Sequence of chain 1.D:
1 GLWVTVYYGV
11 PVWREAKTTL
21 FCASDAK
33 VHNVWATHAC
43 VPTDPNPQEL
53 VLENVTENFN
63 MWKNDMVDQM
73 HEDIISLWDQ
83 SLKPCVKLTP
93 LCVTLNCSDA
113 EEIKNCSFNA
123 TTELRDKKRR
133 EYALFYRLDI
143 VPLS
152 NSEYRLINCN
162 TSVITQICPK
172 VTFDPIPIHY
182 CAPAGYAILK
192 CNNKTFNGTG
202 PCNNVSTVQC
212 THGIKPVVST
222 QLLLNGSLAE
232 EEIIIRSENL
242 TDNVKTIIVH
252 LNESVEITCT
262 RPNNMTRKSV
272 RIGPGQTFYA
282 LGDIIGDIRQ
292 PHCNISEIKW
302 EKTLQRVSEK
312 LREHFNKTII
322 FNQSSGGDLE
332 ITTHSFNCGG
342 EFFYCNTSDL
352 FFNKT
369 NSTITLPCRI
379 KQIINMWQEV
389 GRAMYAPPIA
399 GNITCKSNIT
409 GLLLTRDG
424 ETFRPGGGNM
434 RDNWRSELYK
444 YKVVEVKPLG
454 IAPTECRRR

A small-molecule ligand and the protein it binds are described below.
Small molecule (SMILES): CC(=O)N[C@H]1[C@H](O[C@H]2[C@H](O)[C@@H](NC(C)=O)CO[C@@H]2CO)O[C@H](CO)[C@@H](O[C@@H]2O[C@H](CO)[C@@H](O)[C@H](O)[C@@H]2O)[C@@H]1O

Binding-site contacts:
Ligand atom O5 contacts residue CYS403 of chain 1.D at 4.2 Å.
Ligand atom O7 contacts residue ASN226 of chain 1.D at 3.8 Å.
Ligand atom N2 contacts residue ASN226 of chain 1.D at 2.9 Å (h-bond).
Ligand atom C3 contacts residue ASN226 of chain 1.D at 3.8 Å.
Ligand atom N2 contacts residue SER405 of chain 1.D at 3.4 Å.
Ligand atom O6 contacts residue GLY340 of chain 1.D at 3.3 Å.
Ligand atom C1 contacts residue SER405 of chain 1.D at 3.6 Å.
Ligand atom C8 contacts residue LEU225 of chain 1.D at 3.6 Å (hydrophobic).
Ligand atom O5 contacts residue ASN226 of chain 1.D at 2.4 Å (h-bond).
Ligand atom O6 contacts residue CYS403 of chain 1.D at 4.2 Å.
Ligand atom C7 contacts residue ASN226 of chain 1.D at 3.5 Å.
Ligand atom C1 contacts residue LYS404 of chain 1.D at 4.1 Å.
Ligand atom C4 contacts residue ASN226 of chain 1.D at 4.2 Å.
Ligand atom O7 contacts residue PRO176 of chain 1.D at 3.7 Å.
Ligand atom C4 contacts residue LYS404 of chain 1.D at 3.7 Å.
Ligand atom O5 contacts residue NAG1 of chain 1.L at 3.3 Å.
Ligand atom O6 contacts residue NAG1 of chain 1.L at 4.0 Å.
Ligand atom C8 contacts residue ASN338 of chain 1.D at 3.2 Å.
Ligand atom C5 contacts residue LYS404 of chain 1.D at 3.3 Å.
Ligand atom C3 contacts residue LYS404 of chain 1.D at 3.7 Å.
Ligand atom O6 contacts residue THR402 of chain 1.D at 4.2 Å.
Ligand atom C8 contacts residue PHE337 of chain 1.D at 3.9 Å (hydrophobic).
Ligand atom C6 contacts residue NAG1 of chain 1.L at 3.5 Å.
Ligand atom C5 contacts residue ASP175 of chain 1.D at 4.0 Å.
Ligand atom C7 contacts residue ASN338 of chain 1.D at 4.0 Å.
Ligand atom O4 contacts residue LYS404 of chain 1.D at 3.7 Å.
Ligand atom C6 contacts residue LYS404 of chain 1.D at 4.2 Å.
Ligand atom C5 contacts residue ASN226 of chain 1.D at 3.7 Å.
Ligand atom O7 contacts residue ASN338 of chain 1.D at 4.3 Å.
Ligand atom C5 contacts residue NAG1 of chain 1.L at 3.8 Å.
Ligand atom C2 contacts residue SER405 of chain 1.D at 3.9 Å.
Ligand atom O5 contacts residue LYS404 of chain 1.D at 4.1 Å.
Ligand atom C2 contacts residue ASN226 of chain 1.D at 2.4 Å.
Ligand atom C3 contacts residue CYS403 of chain 1.D at 4.1 Å (hydrophobic).
Ligand atom C1 contacts residue ASN226 of chain 1.D at 1.4 Å.
Ligand atom C1 contacts residue NAG1 of chain 1.L at 4.2 Å.
Ligand atom O3 contacts residue CYS403 of chain 1.D at 3.5 Å.
Ligand atom C6 contacts residue GLY340 of chain 1.D at 3.9 Å.
Ligand atom C3 contacts residue SER405 of chain 1.D at 4.3 Å.
Ligand atom C6 contacts residue ASP175 of chain 1.D at 4.0 Å.